Binding-site contacts:
Ligand atom C06 contacts residue ALA80 of chain 1.D at 3.5 Å (hydrophobic).
Ligand atom C04 contacts residue KSP1 of chain 1.T at 0.5 Å.
Ligand atom C06 contacts residue KSP1 of chain 1.T at 0.2 Å.
Ligand atom C01 contacts residue KSP1 of chain 1.T at 0.4 Å.
Ligand atom C01 contacts residue ALA80 of chain 1.D at 3.3 Å (hydrophobic).
Ligand atom O18 contacts residue THR18 of chain 1.D at 3.5 Å.
Ligand atom C11 contacts residue THR18 of chain 1.D at 3.6 Å.
Ligand atom C09 contacts residue SO41 of chain 1.Q at 3.0 Å.
Ligand atom C09 contacts residue LYS22 of chain 1.D at 3.4 Å.
Ligand atom O18 contacts residue LYS22 of chain 1.D at 2.8 Å (salt-bridge).
Ligand atom C02 contacts residue KSP1 of chain 1.T at 0.6 Å.
Ligand atom C03 contacts residue GLY151 of chain 1.C at 3.7 Å.
Ligand atom C09 contacts residue KSP1 of chain 1.T at 0.3 Å.
Ligand atom C13 contacts residue KSP1 of chain 1.T at 0.8 Å.
Ligand atom C03 contacts residue LEU150 of chain 1.C at 3.6 Å (hydrophobic).
Ligand atom O16 contacts residue KSP1 of chain 1.T at 0.4 Å (h-bond).
Ligand atom O18 contacts residue GLY118 of chain 1.D at 3.5 Å (h-bond).
Ligand atom O10 contacts residue PRO81 of chain 1.D at 3.0 Å.
Ligand atom C15 contacts residue KSP1 of chain 1.T at 1.8 Å.
Ligand atom C03 contacts residue KSP1 of chain 1.T at 0.6 Å.
Ligand atom O18 contacts residue GLY19 of chain 1.D at 3.6 Å.
Ligand atom C02 contacts residue ALA80 of chain 1.D at 3.7 Å (hydrophobic).
Ligand atom O16 contacts residue LYS22 of chain 1.D at 3.3 Å (salt-bridge).
Ligand atom O17 contacts residue MET79 of chain 1.D at 3.6 Å.
Ligand atom O17 contacts residue THR48 of chain 1.D at 3.3 Å (h-bond).
Ligand atom O10 contacts residue ALA117 of chain 1.D at 3.1 Å.
Ligand atom C12 contacts residue KSP1 of chain 1.T at 0.7 Å.
Ligand atom C02 contacts residue SO41 of chain 1.N at 2.9 Å.
Ligand atom O18 contacts residue KSP1 of chain 1.T at 0.7 Å (h-bond).
Ligand atom C05 contacts residue KSP1 of chain 1.T at 0.3 Å.
Ligand atom O18 contacts residue SO41 of chain 1.Q at 2.9 Å (h-bond).
Ligand atom C08 contacts residue THR18 of chain 1.D at 3.3 Å.
Ligand atom C07 contacts residue KSP1 of chain 1.T at 0.7 Å.
Ligand atom C08 contacts residue KSP1 of chain 1.T at 1.1 Å.
Ligand atom C03 contacts residue SO41 of chain 1.N at 3.6 Å.
Ligand atom C14 contacts residue KSP1 of chain 1.T at 1.2 Å.
Ligand atom O10 contacts residue KSP1 of chain 1.T at 0.6 Å (h-bond).
Ligand atom O17 contacts residue KSP1 of chain 1.T at 0.6 Å.
Ligand atom C11 contacts residue KSP1 of chain 1.T at 0.9 Å.
Ligand atom O16 contacts residue SO41 of chain 1.Q at 3.0 Å (h-bond).

Sequence of chain 1.C:
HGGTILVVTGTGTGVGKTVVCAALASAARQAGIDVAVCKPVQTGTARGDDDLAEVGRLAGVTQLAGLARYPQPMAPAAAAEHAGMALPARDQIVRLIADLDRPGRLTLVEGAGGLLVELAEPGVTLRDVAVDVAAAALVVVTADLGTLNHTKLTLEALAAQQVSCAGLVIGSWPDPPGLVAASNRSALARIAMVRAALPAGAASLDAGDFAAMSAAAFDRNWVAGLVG

The small molecule below binds the protein below.
Small molecule (SMILES): O=C(O)C[C@@H]1CCC[C@H]1C(=O)c1ccccc1O

Sequence of chain 1.D:
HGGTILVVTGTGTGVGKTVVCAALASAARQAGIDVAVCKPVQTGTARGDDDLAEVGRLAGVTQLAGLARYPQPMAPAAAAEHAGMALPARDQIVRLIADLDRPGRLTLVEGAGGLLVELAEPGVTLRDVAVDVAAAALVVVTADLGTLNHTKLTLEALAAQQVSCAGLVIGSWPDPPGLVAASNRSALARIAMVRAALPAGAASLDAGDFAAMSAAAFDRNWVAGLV